A protein and the small-molecule ligand that binds it are described below.
Small molecule (SMILES): CSCC[C@H](N)C(=O)O

Binding-site contacts:
Ligand atom O contacts residue ARG282 of chain 1.A at 4.0 Å.
Ligand atom CA contacts residue ARG282 of chain 1.A at 4.0 Å.
Ligand atom O contacts residue GLU307 of chain 1.A at 4.5 Å.
Ligand atom N contacts residue VAL253 of chain 1.A at 4.3 Å.
Ligand atom CA contacts residue THR281 of chain 1.A at 3.5 Å.
Ligand atom C contacts residue GLY305 of chain 1.A at 3.8 Å.
Ligand atom OXT contacts residue LYS320 of chain 1.A at 3.7 Å.
Ligand atom OXT contacts residue SF41 of chain 1.D at 4.3 Å.
Ligand atom CA contacts residue PRO252 of chain 1.A at 3.8 Å (hydrophobic).
Ligand atom CB contacts residue 5AD1 of chain 1.F at 3.9 Å.
Ligand atom N contacts residue SF41 of chain 1.D at 2.3 Å.
Ligand atom OXT contacts residue THR281 of chain 1.A at 3.9 Å.
Ligand atom CB contacts residue LEU344 of chain 1.A at 4.4 Å (hydrophobic).
Ligand atom CA contacts residue GLY305 of chain 1.A at 4.2 Å.
Ligand atom CB contacts residue SF41 of chain 1.D at 4.2 Å.
Ligand atom C contacts residue SF41 of chain 1.D at 3.1 Å.
Ligand atom CA contacts residue SF41 of chain 1.D at 3.2 Å.
Ligand atom OXT contacts residue GLY305 of chain 1.A at 3.0 Å (h-bond).
Ligand atom C contacts residue LYS320 of chain 1.A at 4.0 Å.
Ligand atom CB contacts residue GLY305 of chain 1.A at 3.6 Å.
Ligand atom CB contacts residue THR281 of chain 1.A at 3.7 Å.
Ligand atom C contacts residue ARG282 of chain 1.A at 3.7 Å.
Ligand atom OXT contacts residue ARG282 of chain 1.A at 3.7 Å.
Ligand atom OXT contacts residue VAL304 of chain 1.A at 4.2 Å.
Ligand atom CB contacts residue PRO252 of chain 1.A at 4.4 Å (hydrophobic).
Ligand atom C contacts residue THR281 of chain 1.A at 4.2 Å.
Ligand atom N contacts residue ARG282 of chain 1.A at 4.3 Å.
Ligand atom CB contacts residue VAL304 of chain 1.A at 4.2 Å (hydrophobic).
Ligand atom O contacts residue LYS320 of chain 1.A at 3.1 Å (salt-bridge).
Ligand atom O contacts residue SF41 of chain 1.D at 2.3 Å.
Ligand atom N contacts residue PRO252 of chain 1.A at 2.9 Å (h-bond).
Ligand atom CB contacts residue GLU303 of chain 1.A at 4.1 Å.
Ligand atom O contacts residue 5AD1 of chain 1.F at 4.5 Å.

Sequence of chain 1.A:
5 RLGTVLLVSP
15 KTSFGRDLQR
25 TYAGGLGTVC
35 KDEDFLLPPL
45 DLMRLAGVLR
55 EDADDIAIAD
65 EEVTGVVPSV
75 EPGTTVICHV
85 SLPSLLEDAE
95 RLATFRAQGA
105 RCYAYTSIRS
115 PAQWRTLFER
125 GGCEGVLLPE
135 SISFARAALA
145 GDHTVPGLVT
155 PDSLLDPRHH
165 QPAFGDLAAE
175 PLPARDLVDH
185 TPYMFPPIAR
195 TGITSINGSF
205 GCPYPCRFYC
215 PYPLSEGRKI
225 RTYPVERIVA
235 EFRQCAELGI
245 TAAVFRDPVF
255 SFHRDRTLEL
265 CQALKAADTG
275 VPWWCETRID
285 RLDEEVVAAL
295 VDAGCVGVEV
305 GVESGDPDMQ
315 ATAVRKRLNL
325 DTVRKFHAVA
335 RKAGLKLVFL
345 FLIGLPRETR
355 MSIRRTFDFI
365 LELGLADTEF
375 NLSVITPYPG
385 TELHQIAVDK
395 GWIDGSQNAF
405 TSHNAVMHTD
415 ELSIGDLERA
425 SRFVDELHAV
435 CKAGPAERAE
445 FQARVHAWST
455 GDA